This protein binds this small molecule.
Small molecule (SMILES): CC(=O)N[C@H]1[C@H](O[C@H]2[C@H](O)[C@@H](NC(C)=O)CO[C@@H]2CO)O[C@H](CO)[C@@H](O)[C@@H]1O

Binding-site contacts:
Ligand atom C4 contacts residue ASN1134 of chain 1.A at 4.2 Å.
Ligand atom O6 contacts residue ASN1134 of chain 1.A at 4.2 Å.
Ligand atom O7 contacts residue ASN1134 of chain 1.A at 3.8 Å.
Ligand atom C1 contacts residue ASN1134 of chain 1.A at 1.4 Å.
Ligand atom N2 contacts residue ASN1134 of chain 1.A at 2.9 Å (h-bond).
Ligand atom C7 contacts residue ASN1134 of chain 1.A at 3.5 Å.
Ligand atom C3 contacts residue ASN1134 of chain 1.A at 3.8 Å.
Ligand atom O5 contacts residue ASN1134 of chain 1.A at 2.3 Å (h-bond).
Ligand atom C5 contacts residue ASN1134 of chain 1.A at 3.6 Å.
Ligand atom C2 contacts residue ASN1134 of chain 1.A at 2.4 Å.

Sequence of chain 1.A:
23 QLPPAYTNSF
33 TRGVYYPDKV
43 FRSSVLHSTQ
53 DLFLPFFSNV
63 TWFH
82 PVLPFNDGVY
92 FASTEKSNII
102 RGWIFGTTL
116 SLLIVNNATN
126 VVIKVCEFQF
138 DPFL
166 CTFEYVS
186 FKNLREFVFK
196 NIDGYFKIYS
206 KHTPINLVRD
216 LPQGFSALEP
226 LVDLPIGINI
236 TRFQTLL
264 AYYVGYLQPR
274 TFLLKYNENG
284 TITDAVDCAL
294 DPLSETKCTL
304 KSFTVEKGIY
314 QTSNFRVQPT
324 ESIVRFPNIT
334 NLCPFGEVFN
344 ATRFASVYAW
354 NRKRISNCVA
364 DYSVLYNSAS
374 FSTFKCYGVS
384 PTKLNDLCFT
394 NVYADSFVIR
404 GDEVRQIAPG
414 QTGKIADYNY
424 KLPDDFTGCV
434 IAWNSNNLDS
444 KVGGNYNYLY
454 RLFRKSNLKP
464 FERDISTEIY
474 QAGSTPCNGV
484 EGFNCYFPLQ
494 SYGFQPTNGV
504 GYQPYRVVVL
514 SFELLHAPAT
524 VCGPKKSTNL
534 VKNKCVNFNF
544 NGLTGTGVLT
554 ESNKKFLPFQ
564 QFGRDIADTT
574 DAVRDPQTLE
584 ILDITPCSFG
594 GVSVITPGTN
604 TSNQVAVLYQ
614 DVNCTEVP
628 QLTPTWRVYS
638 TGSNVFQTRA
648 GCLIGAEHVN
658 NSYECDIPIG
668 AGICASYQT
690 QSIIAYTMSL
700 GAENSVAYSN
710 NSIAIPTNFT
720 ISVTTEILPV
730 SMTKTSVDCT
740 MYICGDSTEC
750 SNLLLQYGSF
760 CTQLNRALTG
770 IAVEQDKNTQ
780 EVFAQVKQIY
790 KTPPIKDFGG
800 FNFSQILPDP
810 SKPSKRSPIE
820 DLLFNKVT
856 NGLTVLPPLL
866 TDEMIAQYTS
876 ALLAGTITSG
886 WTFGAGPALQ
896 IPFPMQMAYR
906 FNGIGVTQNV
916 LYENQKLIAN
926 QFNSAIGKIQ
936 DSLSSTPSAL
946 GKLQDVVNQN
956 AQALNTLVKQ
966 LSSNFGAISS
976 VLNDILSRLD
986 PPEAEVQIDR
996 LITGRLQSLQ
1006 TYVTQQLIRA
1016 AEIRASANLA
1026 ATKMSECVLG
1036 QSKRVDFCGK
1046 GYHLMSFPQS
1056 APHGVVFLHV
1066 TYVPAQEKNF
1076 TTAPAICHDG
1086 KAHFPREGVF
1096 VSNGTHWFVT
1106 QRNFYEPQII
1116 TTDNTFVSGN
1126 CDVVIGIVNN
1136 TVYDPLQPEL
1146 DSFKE